The protein below binds the small molecule below.
Small molecule (SMILES): Nc1ncnc2c1ncn2[C@@H]1O[C@H](CO[P](=O)(O)O[P](=O)(O)NP(=O)(O)O)[C@@H](O)[C@H]1O

Binding-site contacts:
Ligand atom O2B contacts residue LYS387 of chain 1.D at 2.5 Å (salt-bridge).
Ligand atom O3' contacts residue GLU768 of chain 1.A at 2.8 Å (salt-bridge).
Ligand atom O1A contacts residue ALA386 of chain 1.D at 3.3 Å.
Ligand atom O3A contacts residue ALA386 of chain 1.D at 2.6 Å (h-bond).
Ligand atom C8 contacts residue ALA386 of chain 1.D at 3.5 Å (hydrophobic).
Ligand atom O2G contacts residue ARG656 of chain 1.A at 2.8 Å (salt-bridge).
Ligand atom O1G contacts residue PRO383 of chain 1.D at 3.5 Å.
Ligand atom O1G contacts residue ASN489 of chain 1.D at 2.9 Å (h-bond).
Ligand atom O2G contacts residue SER388 of chain 1.D at 3.2 Å (h-bond).
Ligand atom O1B contacts residue LYS387 of chain 1.D at 3.2 Å (salt-bridge).
Ligand atom O2B contacts residue THR385 of chain 1.D at 2.8 Å (h-bond).
Ligand atom O2G contacts residue MG1 of chain 1.DA at 1.9 Å.
Ligand atom C1' contacts residue VAL764 of chain 1.A at 3.5 Å (hydrophobic).
Ligand atom C8 contacts residue VAL764 of chain 1.A at 3.5 Å (hydrophobic).
Ligand atom N6 contacts residue PHE344 of chain 1.D at 3.0 Å (h-bond).
Ligand atom PB contacts residue LYS387 of chain 1.D at 3.5 Å.
Ligand atom N3B contacts residue GLY384 of chain 1.D at 3.2 Å (h-bond).
Ligand atom O1B contacts residue SER388 of chain 1.D at 2.6 Å (h-bond).
Ligand atom O2B contacts residue GLY384 of chain 1.D at 3.3 Å (h-bond).
Ligand atom O3G contacts residue PRO383 of chain 1.D at 3.3 Å.
Ligand atom O2A contacts residue ARG765 of chain 1.A at 3.3 Å (salt-bridge).
Ligand atom C4 contacts residue VAL764 of chain 1.A at 3.3 Å (hydrophobic).
Ligand atom O3A contacts residue THR385 of chain 1.D at 3.2 Å (h-bond).
Ligand atom N9 contacts residue VAL764 of chain 1.A at 3.4 Å.
Ligand atom O3A contacts residue LYS387 of chain 1.D at 3.3 Å (salt-bridge).
Ligand atom O2' contacts residue GLN389 of chain 1.D at 3.5 Å (h-bond).
Ligand atom O3G contacts residue ARG765 of chain 1.A at 3.1 Å (salt-bridge).
Ligand atom N3B contacts residue ARG765 of chain 1.A at 3.0 Å (salt-bridge).
Ligand atom O1B contacts residue MG1 of chain 1.DA at 3.5 Å.
Ligand atom O2A contacts residue GLN606 of chain 1.A at 3.2 Å (h-bond).
Ligand atom O1A contacts residue GLN389 of chain 1.D at 2.8 Å (h-bond).
Ligand atom C8 contacts residue GLY384 of chain 1.D at 3.4 Å.
Ligand atom PG contacts residue MG1 of chain 1.DA at 3.4 Å.
Ligand atom O1G contacts residue LYS387 of chain 1.D at 2.5 Å (salt-bridge).
Ligand atom C5 contacts residue VAL764 of chain 1.A at 3.5 Å (hydrophobic).
Ligand atom O2' contacts residue HIS511 of chain 1.A at 3.3 Å.
Ligand atom O3G contacts residue ARG656 of chain 1.A at 2.6 Å (salt-bridge).
Ligand atom O1A contacts residue SER388 of chain 1.D at 3.2 Å (h-bond).
Ligand atom N1 contacts residue PHE344 of chain 1.D at 3.1 Å (h-bond).
Ligand atom O2G contacts residue GLU446 of chain 1.D at 3.1 Å (salt-bridge).

Sequence of chain 1.A:
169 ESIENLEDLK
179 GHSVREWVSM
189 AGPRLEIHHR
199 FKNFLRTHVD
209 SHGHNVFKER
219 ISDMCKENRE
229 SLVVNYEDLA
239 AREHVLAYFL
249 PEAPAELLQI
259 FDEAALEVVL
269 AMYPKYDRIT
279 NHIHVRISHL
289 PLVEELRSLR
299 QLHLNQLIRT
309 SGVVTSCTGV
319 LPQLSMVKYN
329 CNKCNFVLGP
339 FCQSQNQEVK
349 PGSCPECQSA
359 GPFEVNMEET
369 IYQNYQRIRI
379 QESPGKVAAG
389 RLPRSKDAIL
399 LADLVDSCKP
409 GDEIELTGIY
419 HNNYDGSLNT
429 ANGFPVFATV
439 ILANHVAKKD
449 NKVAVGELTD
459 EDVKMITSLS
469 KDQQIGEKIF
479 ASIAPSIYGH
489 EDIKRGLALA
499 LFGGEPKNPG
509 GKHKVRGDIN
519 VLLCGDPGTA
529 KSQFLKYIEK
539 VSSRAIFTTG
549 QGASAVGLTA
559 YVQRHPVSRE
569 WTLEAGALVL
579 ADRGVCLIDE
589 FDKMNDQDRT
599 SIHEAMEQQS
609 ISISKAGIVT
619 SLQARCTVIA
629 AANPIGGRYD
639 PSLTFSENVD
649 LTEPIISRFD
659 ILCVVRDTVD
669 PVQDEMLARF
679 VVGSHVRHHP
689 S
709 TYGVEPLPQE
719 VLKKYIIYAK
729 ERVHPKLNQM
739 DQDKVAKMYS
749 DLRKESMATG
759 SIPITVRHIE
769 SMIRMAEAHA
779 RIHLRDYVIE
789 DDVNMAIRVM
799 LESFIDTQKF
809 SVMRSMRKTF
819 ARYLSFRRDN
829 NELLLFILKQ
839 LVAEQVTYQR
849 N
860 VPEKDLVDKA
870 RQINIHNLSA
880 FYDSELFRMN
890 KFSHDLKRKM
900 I

Sequence of chain 1.D:
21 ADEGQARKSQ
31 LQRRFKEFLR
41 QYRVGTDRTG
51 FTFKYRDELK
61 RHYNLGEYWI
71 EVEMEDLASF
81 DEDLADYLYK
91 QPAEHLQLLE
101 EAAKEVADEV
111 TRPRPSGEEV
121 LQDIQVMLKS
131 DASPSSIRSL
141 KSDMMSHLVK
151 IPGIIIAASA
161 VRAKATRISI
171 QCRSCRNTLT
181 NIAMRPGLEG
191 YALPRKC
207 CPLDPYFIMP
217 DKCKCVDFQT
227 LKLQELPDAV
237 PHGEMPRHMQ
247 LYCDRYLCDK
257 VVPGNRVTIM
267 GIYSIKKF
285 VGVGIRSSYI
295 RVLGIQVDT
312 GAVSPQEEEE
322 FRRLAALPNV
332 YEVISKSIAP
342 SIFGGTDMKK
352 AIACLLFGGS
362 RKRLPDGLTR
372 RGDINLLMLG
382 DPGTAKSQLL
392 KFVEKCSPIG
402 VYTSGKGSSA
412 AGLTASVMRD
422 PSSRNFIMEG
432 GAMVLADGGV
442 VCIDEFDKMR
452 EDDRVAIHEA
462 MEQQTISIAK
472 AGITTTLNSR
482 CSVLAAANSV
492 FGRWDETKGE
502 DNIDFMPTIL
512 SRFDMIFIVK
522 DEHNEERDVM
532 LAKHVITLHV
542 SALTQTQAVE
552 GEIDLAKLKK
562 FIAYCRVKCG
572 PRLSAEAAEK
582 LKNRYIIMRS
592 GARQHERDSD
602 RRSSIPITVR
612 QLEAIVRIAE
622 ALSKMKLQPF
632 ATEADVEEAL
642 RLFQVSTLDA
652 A